Binding-site contacts:
Ligand atom N4 contacts residue THR45 of chain 1.A at 3.5 Å (h-bond).
Ligand atom C2' contacts residue PHE120 of chain 1.A at 3.3 Å (hydrophobic).
Ligand atom O3' contacts residue HIS119 of chain 1.A at 3.3 Å.
Ligand atom N3 contacts residue VAL43 of chain 1.A at 4.0 Å.
Ligand atom C3' contacts residue PHE120 of chain 1.A at 3.7 Å (hydrophobic).
Ligand atom O1P contacts residue HIS119 of chain 1.A at 3.6 Å.
Ligand atom C5 contacts residue VAL43 of chain 1.A at 3.9 Å (hydrophobic).
Ligand atom C1' contacts residue VAL43 of chain 1.A at 3.6 Å (hydrophobic).
Ligand atom C1' contacts residue LYS41 of chain 1.A at 3.9 Å.
Ligand atom O1P contacts residue PHE120 of chain 1.A at 2.9 Å (h-bond).
Ligand atom O1P contacts residue HIS12 of chain 1.A at 2.6 Å (h-bond).
Ligand atom P contacts residue LYS41 of chain 1.A at 4.0 Å.
Ligand atom C4 contacts residue PHE120 of chain 1.A at 3.8 Å (hydrophobic).
Ligand atom P contacts residue HIS119 of chain 1.A at 3.7 Å.
Ligand atom N1 contacts residue PHE120 of chain 1.A at 3.8 Å.
Ligand atom C2 contacts residue THR45 of chain 1.A at 3.6 Å.
Ligand atom O2 contacts residue VAL43 of chain 1.A at 4.0 Å.
Ligand atom O4' contacts residue LYS41 of chain 1.A at 3.9 Å.
Ligand atom O3P contacts residue HIS119 of chain 1.A at 2.5 Å (h-bond).
Ligand atom O2 contacts residue THR45 of chain 1.A at 3.0 Å (h-bond).
Ligand atom N1 contacts residue VAL43 of chain 1.A at 4.0 Å.
Ligand atom O2' contacts residue LYS41 of chain 1.A at 3.3 Å (salt-bridge).
Ligand atom O2 contacts residue PHE120 of chain 1.A at 3.8 Å.
Ligand atom C4 contacts residue VAL43 of chain 1.A at 3.9 Å (hydrophobic).
Ligand atom O4' contacts residue VAL43 of chain 1.A at 3.2 Å (h-bond).
Ligand atom O2P contacts residue GLN11 of chain 1.A at 2.9 Å (h-bond).
Ligand atom O2 contacts residue ASN44 of chain 1.A at 3.4 Å.
Ligand atom P contacts residue GLN11 of chain 1.A at 4.0 Å.
Ligand atom O2P contacts residue LYS41 of chain 1.A at 3.6 Å (salt-bridge).
Ligand atom C2 contacts residue ASN44 of chain 1.A at 4.0 Å.
Ligand atom C2 contacts residue PHE120 of chain 1.A at 3.7 Å (hydrophobic).
Ligand atom C4 contacts residue THR45 of chain 1.A at 3.4 Å.
Ligand atom C6 contacts residue PHE120 of chain 1.A at 4.0 Å (hydrophobic).
Ligand atom P contacts residue HIS12 of chain 1.A at 3.7 Å.
Ligand atom O2 contacts residue HIS12 of chain 1.A at 3.1 Å.
Ligand atom N4 contacts residue PHE120 of chain 1.A at 4.0 Å.
Ligand atom C3' contacts residue HIS119 of chain 1.A at 3.9 Å.
Ligand atom N3 contacts residue THR45 of chain 1.A at 2.7 Å (h-bond).
Ligand atom C6 contacts residue VAL43 of chain 1.A at 4.0 Å (hydrophobic).
Ligand atom N3 contacts residue PHE120 of chain 1.A at 3.3 Å.

Sequence of chain 1.A:
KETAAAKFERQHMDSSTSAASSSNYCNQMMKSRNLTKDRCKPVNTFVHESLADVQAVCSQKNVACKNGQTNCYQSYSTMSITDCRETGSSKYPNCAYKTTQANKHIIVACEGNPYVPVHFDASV

This protein binds this small molecule.
Small molecule (SMILES): Nc1ccn([C@@H]2O[C@H](CO)[C@@H](O)[C@H]2OP(=O)(O)O)c(=O)n1